The protein below binds the small molecule below.
Small molecule (SMILES): CC1=CC(C)=[N+]2C1=Cc1ccc(CCC(=O)OC[C@@H](Oc3ccc(F)c(C(N)=O)c3F)c3nc(-c4ccc(C(F)(F)F)cc4)c(Br)o3)n1[B-]2(F)F

Sequence of chain 1.A:
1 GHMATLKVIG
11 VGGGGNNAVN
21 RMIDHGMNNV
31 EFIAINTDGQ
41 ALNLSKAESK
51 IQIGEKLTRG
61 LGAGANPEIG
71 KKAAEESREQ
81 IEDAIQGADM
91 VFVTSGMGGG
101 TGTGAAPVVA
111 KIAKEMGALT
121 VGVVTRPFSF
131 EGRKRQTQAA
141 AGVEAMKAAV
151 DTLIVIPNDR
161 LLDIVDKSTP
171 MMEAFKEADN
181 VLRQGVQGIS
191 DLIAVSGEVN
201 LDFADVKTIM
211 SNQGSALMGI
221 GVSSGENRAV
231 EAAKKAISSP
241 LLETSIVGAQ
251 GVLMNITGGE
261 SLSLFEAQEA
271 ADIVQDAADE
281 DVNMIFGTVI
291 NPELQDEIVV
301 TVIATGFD

Binding-site contacts:
Ligand atom N29 contacts residue VAL199 of chain 1.A at 3.0 Å (h-bond).
Ligand atom O30 contacts residue CA1 of chain 1.C at 2.3 Å.
Ligand atom N34 contacts residue ILE189 of chain 1.A at 3.3 Å (h-bond).
Ligand atom F43 contacts residue ILE189 of chain 1.A at 3.0 Å.
Ligand atom C05 contacts residue VAL222 of chain 1.A at 3.3 Å (hydrophobic).
Ligand atom C31 contacts residue ASN255 of chain 1.A at 3.1 Å.
Ligand atom F42 contacts residue MET218 of chain 1.A at 3.2 Å.
Ligand atom C46 contacts residue THR301 of chain 1.A at 3.3 Å.
Ligand atom F41 contacts residue MET210 of chain 1.A at 2.7 Å.
Ligand atom BR1 contacts residue LEU253 of chain 1.A at 3.1 Å.
Ligand atom F32 contacts residue ASN255 of chain 1.A at 2.9 Å.
Ligand atom C14 contacts residue ILE220 of chain 1.A at 2.4 Å (hydrophobic).
Ligand atom O18 contacts residue GLY188 of chain 1.A at 3.3 Å.
Ligand atom N29 contacts residue ASN255 of chain 1.A at 2.9 Å (h-bond).
Ligand atom N34 contacts residue GLY188 of chain 1.A at 2.9 Å.
Ligand atom C13 contacts residue ILE220 of chain 1.A at 3.1 Å (hydrophobic).
Ligand atom F26 contacts residue VAL195 of chain 1.A at 3.2 Å.
Ligand atom C10 contacts residue GLN187 of chain 1.A at 3.1 Å.
Ligand atom C38 contacts residue GLY185 of chain 1.A at 2.9 Å.
Ligand atom C15 contacts residue ILE220 of chain 1.A at 3.3 Å (hydrophobic).
Ligand atom C16 contacts residue THR301 of chain 1.A at 2.8 Å.
Ligand atom C19 contacts residue THR301 of chain 1.A at 3.2 Å.
Ligand atom F52 contacts residue VAL222 of chain 1.A at 2.9 Å.
Ligand atom N29 contacts residue LEU201 of chain 1.A at 3.3 Å (h-bond).
Ligand atom O30 contacts residue ASN200 of chain 1.A at 2.9 Å (h-bond).
Ligand atom O18 contacts residue THR301 of chain 1.A at 2.8 Å (h-bond).
Ligand atom F41 contacts residue ILE303 of chain 1.A at 3.3 Å.
Ligand atom C44 contacts residue ILE303 of chain 1.A at 3.3 Å (hydrophobic).
Ligand atom O17 contacts residue THR301 of chain 1.A at 2.7 Å (h-bond).
Ligand atom C45 contacts residue ILE303 of chain 1.A at 3.3 Å (hydrophobic).
Ligand atom C39 contacts residue ILE189 of chain 1.A at 3.3 Å (hydrophobic).
Ligand atom C33 contacts residue GLY188 of chain 1.A at 3.3 Å.
Ligand atom O30 contacts residue LEU201 of chain 1.A at 3.2 Å (h-bond).
Ligand atom C20 contacts residue GLY188 of chain 1.A at 2.9 Å.
Ligand atom F26 contacts residue VAL289 of chain 1.A at 2.8 Å.
Ligand atom C37 contacts residue GLY185 of chain 1.A at 3.0 Å.
Ligand atom C25 contacts residue VAL289 of chain 1.A at 3.1 Å (hydrophobic).
Ligand atom F43 contacts residue PHE92 of chain 1.A at 3.3 Å.
Ligand atom F52 contacts residue ILE220 of chain 1.A at 3.2 Å.
Ligand atom F32 contacts residue LEU201 of chain 1.A at 3.2 Å.